Binding-site contacts:
Ligand atom C5 contacts residue ARG189 of chain 1.B at 3.7 Å.
Ligand atom O5 contacts residue ASN117 of chain 1.B at 2.3 Å (h-bond).
Ligand atom C3 contacts residue ASN117 of chain 1.B at 3.9 Å.
Ligand atom C5 contacts residue ASN117 of chain 1.B at 3.6 Å.
Ligand atom C6 contacts residue PHE193 of chain 1.B at 3.7 Å (hydrophobic).
Ligand atom C7 contacts residue ASN117 of chain 1.B at 3.8 Å.
Ligand atom O7 contacts residue ASN117 of chain 1.B at 4.1 Å.
Ligand atom C6 contacts residue LEU211 of chain 1.A at 4.3 Å (hydrophobic).
Ligand atom C3 contacts residue ARG189 of chain 1.B at 3.8 Å.
Ligand atom C1 contacts residue SER119 of chain 1.B at 4.5 Å.
Ligand atom O6 contacts residue ASP212 of chain 1.A at 4.0 Å.
Ligand atom C4 contacts residue ARG189 of chain 1.B at 3.5 Å.
Ligand atom N2 contacts residue ARG189 of chain 1.B at 4.3 Å.
Ligand atom C2 contacts residue GLU113 of chain 1.B at 4.2 Å.
Ligand atom C4 contacts residue LEU211 of chain 1.A at 4.1 Å (hydrophobic).
Ligand atom C2 contacts residue ARG189 of chain 1.B at 4.0 Å.
Ligand atom C8 contacts residue ARG189 of chain 1.B at 3.0 Å.
Ligand atom C1 contacts residue GLU113 of chain 1.B at 3.6 Å.
Ligand atom O7 contacts residue LEU211 of chain 1.A at 3.9 Å.
Ligand atom O6 contacts residue TYR120 of chain 1.B at 3.6 Å.
Ligand atom N2 contacts residue ASN117 of chain 1.B at 3.0 Å (h-bond).
Ligand atom O5 contacts residue TYR120 of chain 1.B at 3.6 Å.
Ligand atom C1 contacts residue ASN117 of chain 1.B at 1.4 Å.
Ligand atom O3 contacts residue LEU211 of chain 1.A at 4.4 Å.
Ligand atom C1 contacts residue TYR120 of chain 1.B at 4.1 Å (hydrophobic).
Ligand atom C2 contacts residue LEU211 of chain 1.A at 4.5 Å (hydrophobic).
Ligand atom C1 contacts residue ARG189 of chain 1.B at 3.9 Å.
Ligand atom C6 contacts residue ASP212 of chain 1.A at 4.4 Å.
Ligand atom O5 contacts residue LEU211 of chain 1.A at 4.2 Å.
Ligand atom O4 contacts residue ARG189 of chain 1.B at 2.8 Å (salt-bridge).
Ligand atom O5 contacts residue GLU113 of chain 1.B at 3.6 Å (salt-bridge).
Ligand atom C6 contacts residue ARG189 of chain 1.B at 4.3 Å.
Ligand atom C4 contacts residue ASN117 of chain 1.B at 4.3 Å.
Ligand atom C6 contacts residue TYR120 of chain 1.B at 3.9 Å (hydrophobic).
Ligand atom C7 contacts residue ARG189 of chain 1.B at 3.9 Å.
Ligand atom O5 contacts residue PHE193 of chain 1.B at 4.3 Å.
Ligand atom C5 contacts residue LEU211 of chain 1.A at 4.4 Å (hydrophobic).
Ligand atom O6 contacts residue LEU211 of chain 1.A at 3.9 Å.
Ligand atom C5 contacts residue PHE193 of chain 1.B at 4.0 Å (hydrophobic).
Ligand atom C2 contacts residue ASN117 of chain 1.B at 2.5 Å.

Sequence of chain 1.A:
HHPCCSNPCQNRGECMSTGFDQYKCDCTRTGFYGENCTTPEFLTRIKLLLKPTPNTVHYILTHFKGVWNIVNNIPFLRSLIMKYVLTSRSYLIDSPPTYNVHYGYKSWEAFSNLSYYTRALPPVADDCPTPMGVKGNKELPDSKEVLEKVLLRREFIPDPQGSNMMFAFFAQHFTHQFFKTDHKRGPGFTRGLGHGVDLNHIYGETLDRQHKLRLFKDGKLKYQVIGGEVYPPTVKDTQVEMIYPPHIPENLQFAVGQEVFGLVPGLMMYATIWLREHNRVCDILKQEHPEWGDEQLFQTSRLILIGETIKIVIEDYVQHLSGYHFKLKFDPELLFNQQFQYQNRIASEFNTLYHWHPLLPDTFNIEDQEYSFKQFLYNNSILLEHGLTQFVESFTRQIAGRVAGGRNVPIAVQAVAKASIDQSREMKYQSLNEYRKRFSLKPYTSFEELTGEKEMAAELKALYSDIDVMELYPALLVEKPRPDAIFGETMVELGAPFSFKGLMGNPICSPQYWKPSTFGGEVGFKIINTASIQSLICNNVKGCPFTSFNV

A protein and the small-molecule ligand that binds it are described below.
Small molecule (SMILES): CC(=O)N[C@H]1[C@H](O[C@H]2[C@H](O)[C@@H](NC(C)=O)CO[C@@H]2CO)O[C@H](CO)[C@@H](O[C@H]2O[C@H](CO)[C@@H](O)[C@H](O)[C@@H]2O)[C@@H]1O

Sequence of chain 1.B:
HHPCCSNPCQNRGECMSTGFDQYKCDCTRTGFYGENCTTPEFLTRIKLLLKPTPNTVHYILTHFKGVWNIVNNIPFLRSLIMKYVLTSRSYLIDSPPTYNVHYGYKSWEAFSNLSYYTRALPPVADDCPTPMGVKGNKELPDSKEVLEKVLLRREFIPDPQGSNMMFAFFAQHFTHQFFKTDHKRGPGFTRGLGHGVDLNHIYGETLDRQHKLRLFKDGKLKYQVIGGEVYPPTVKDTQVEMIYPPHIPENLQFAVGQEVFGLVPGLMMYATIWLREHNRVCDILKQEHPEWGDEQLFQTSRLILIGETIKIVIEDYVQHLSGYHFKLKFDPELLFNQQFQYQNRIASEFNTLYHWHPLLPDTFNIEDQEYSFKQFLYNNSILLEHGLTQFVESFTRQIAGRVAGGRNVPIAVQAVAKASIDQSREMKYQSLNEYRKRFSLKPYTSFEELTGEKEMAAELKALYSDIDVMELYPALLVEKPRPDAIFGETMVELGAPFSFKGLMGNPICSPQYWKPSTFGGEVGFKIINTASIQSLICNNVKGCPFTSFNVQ